Sequence of chain 1.B:
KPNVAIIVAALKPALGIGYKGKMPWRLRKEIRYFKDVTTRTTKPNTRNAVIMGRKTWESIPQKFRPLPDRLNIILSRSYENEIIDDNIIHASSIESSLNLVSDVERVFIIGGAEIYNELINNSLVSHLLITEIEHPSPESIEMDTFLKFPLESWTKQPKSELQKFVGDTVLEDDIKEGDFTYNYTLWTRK

Binding-site contacts:
Ligand atom N9 contacts residue NDP1 of chain 1.E at 3.7 Å.
Ligand atom O17 contacts residue SER59 of chain 1.B at 3.6 Å (h-bond).
Ligand atom N2 contacts residue VAL8 of chain 1.B at 3.4 Å.
Ligand atom C24 contacts residue GOL1 of chain 1.G at 3.8 Å.
Ligand atom C13 contacts residue ILE110 of chain 1.B at 3.7 Å (hydrophobic).
Ligand atom C6 contacts residue PHE34 of chain 1.B at 3.4 Å (hydrophobic).
Ligand atom N9 contacts residue ILE7 of chain 1.B at 2.9 Å (h-bond).
Ligand atom N7 contacts residue GLU30 of chain 1.B at 2.7 Å (salt-bridge).
Ligand atom N7 contacts residue ALA9 of chain 1.B at 3.8 Å.
Ligand atom C5 contacts residue GLU30 of chain 1.B at 3.7 Å.
Ligand atom N2 contacts residue NDP1 of chain 1.E at 3.7 Å.
Ligand atom C2 contacts residue SER59 of chain 1.B at 3.5 Å.
Ligand atom C22 contacts residue GOL1 of chain 1.G at 3.8 Å.
Ligand atom C17 contacts residue GOL1 of chain 1.G at 3.7 Å.
Ligand atom C21 contacts residue ILE31 of chain 1.B at 3.7 Å (hydrophobic).
Ligand atom C3 contacts residue VAL8 of chain 1.B at 3.8 Å (hydrophobic).
Ligand atom N9 contacts residue PHE34 of chain 1.B at 3.7 Å.
Ligand atom O17 contacts residue PRO61 of chain 1.B at 3.3 Å.
Ligand atom C23 contacts residue PHE64 of chain 1.B at 3.6 Å (hydrophobic).
Ligand atom C10 contacts residue PHE34 of chain 1.B at 3.8 Å (hydrophobic).
Ligand atom O17 contacts residue ILE60 of chain 1.B at 3.7 Å.
Ligand atom N7 contacts residue ILE7 of chain 1.B at 3.7 Å.
Ligand atom C1 contacts residue ILE7 of chain 1.B at 3.5 Å (hydrophobic).
Ligand atom N2 contacts residue PHE34 of chain 1.B at 3.6 Å.
Ligand atom C3 contacts residue GLU30 of chain 1.B at 3.5 Å.
Ligand atom N2 contacts residue ILE7 of chain 1.B at 3.2 Å (h-bond).
Ligand atom C1 contacts residue PHE34 of chain 1.B at 3.5 Å (hydrophobic).
Ligand atom N4 contacts residue PHE34 of chain 1.B at 3.7 Å.
Ligand atom C5 contacts residue PHE34 of chain 1.B at 3.6 Å (hydrophobic).
Ligand atom C13 contacts residue THR56 of chain 1.B at 3.6 Å.
Ligand atom C1 contacts residue NDP1 of chain 1.E at 3.6 Å.
Ligand atom N4 contacts residue GLU30 of chain 1.B at 2.9 Å (salt-bridge).
Ligand atom N9 contacts residue TYR116 of chain 1.B at 3.0 Å (h-bond).
Ligand atom C26 contacts residue LYS35 of chain 1.B at 3.8 Å.
Ligand atom N7 contacts residue VAL8 of chain 1.B at 3.4 Å.
Ligand atom C8 contacts residue GLU30 of chain 1.B at 3.7 Å.
Ligand atom N9 contacts residue ILE110 of chain 1.B at 2.8 Å (h-bond).
Ligand atom C3 contacts residue PHE34 of chain 1.B at 3.7 Å (hydrophobic).
Ligand atom N7 contacts residue THR131 of chain 1.B at 3.8 Å.
Ligand atom C23 contacts residue GOL1 of chain 1.G at 3.9 Å.

The protein below binds the small molecule below.
Small molecule (SMILES): COc1cc(-c2ccc(C)cc2)cc([C@@H](C)C#Cc2c(C)nc(N)nc2N)c1